Binding-site contacts:
Ligand atom O2 contacts residue HIS24 of chain 1.A at 3.7 Å.
Ligand atom O3 contacts residue GLY70 of chain 1.A at 2.9 Å (h-bond).
Ligand atom C2 contacts residue PRO38 of chain 1.A at 4.0 Å (hydrophobic).
Ligand atom C2 contacts residue HIS24 of chain 1.A at 4.5 Å.
Ligand atom C1 contacts residue HIS24 of chain 1.A at 4.2 Å.
Ligand atom C2 contacts residue GLY70 of chain 1.A at 3.6 Å.
Ligand atom C3 contacts residue GLY70 of chain 1.A at 3.7 Å.
Ligand atom O2 contacts residue PRO38 of chain 1.A at 4.2 Å.
Ligand atom O2 contacts residue GLY70 of chain 1.A at 2.6 Å (h-bond).

This protein binds this small molecule.
Small molecule (SMILES): OC[C@H]1O[C@H](O[C@H]2[C@H](O)[C@@H](O)[C@@H](O[C@H]3[C@H](O)[C@@H](O)[C@@H](O[C@H]4[C@H](O)[C@@H](O)[C@@H](O)O[C@@H]4CO)O[C@@H]3CO)O[C@@H]2CO)[C@H](O)[C@@H](O)[C@@H]1O

Sequence of chain 1.A:
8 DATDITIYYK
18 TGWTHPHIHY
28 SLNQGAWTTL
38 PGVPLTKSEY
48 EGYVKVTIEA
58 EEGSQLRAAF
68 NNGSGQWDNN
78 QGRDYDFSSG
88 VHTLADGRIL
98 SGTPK